Binding-site contacts:
Ligand atom N23 contacts residue ASP209 of chain 1.B at 3.1 Å (salt-bridge).
Ligand atom C24 contacts residue ASP209 of chain 1.B at 3.4 Å.
Ligand atom C25 contacts residue TYR208 of chain 1.B at 3.7 Å (hydrophobic).
Ligand atom F29 contacts residue VAL328 of chain 1.C at 3.4 Å.
Ligand atom C24 contacts residue ARG213 of chain 1.B at 3.7 Å.
Ligand atom N08 contacts residue THR221 of chain 1.B at 3.7 Å.
Ligand atom N08 contacts residue TYR222 of chain 1.B at 3.2 Å (h-bond).
Ligand atom C17 contacts residue TYR208 of chain 1.B at 3.5 Å (hydrophobic).
Ligand atom C15 contacts residue ASN329 of chain 1.C at 3.7 Å.
Ligand atom F29 contacts residue VAL353 of chain 1.C at 3.4 Å.
Ligand atom F27 contacts residue LEU225 of chain 1.B at 3.2 Å.
Ligand atom C02 contacts residue ASP177 of chain 1.B at 3.6 Å.
Ligand atom F16 contacts residue PRO325 of chain 1.C at 3.4 Å.
Ligand atom CL7 contacts residue PRO220 of chain 1.B at 3.5 Å.
Ligand atom C09 contacts residue TYR222 of chain 1.B at 3.6 Å (hydrophobic).
Ligand atom N13 contacts residue PRO325 of chain 1.C at 3.5 Å.
Ligand atom N10 contacts residue PRO325 of chain 1.C at 3.5 Å.
Ligand atom F27 contacts residue ASN204 of chain 1.B at 3.4 Å.
Ligand atom C11 contacts residue LEU248 of chain 1.C at 3.6 Å (hydrophobic).
Ligand atom C11 contacts residue TYR222 of chain 1.B at 3.5 Å (hydrophobic).
Ligand atom N08 contacts residue PRO325 of chain 1.C at 3.7 Å.
Ligand atom N13 contacts residue TYR222 of chain 1.B at 3.5 Å.
Ligand atom N12 contacts residue TYR222 of chain 1.B at 3.6 Å.
Ligand atom CL7 contacts residue TYR222 of chain 1.B at 3.7 Å.
Ligand atom F31 contacts residue ASN329 of chain 1.C at 3.2 Å.
Ligand atom CL7 contacts residue THR221 of chain 1.B at 3.4 Å.
Ligand atom F30 contacts residue ILE355 of chain 1.C at 3.7 Å.
Ligand atom C21 contacts residue TYR208 of chain 1.B at 3.7 Å (hydrophobic).
Ligand atom F27 contacts residue TYR222 of chain 1.B at 3.1 Å.
Ligand atom O19 contacts residue TYR208 of chain 1.B at 3.5 Å.
Ligand atom F16 contacts residue ASN329 of chain 1.C at 3.3 Å.
Ligand atom C25 contacts residue ASN204 of chain 1.B at 3.7 Å.
Ligand atom C20 contacts residue TYR208 of chain 1.B at 3.4 Å (hydrophobic).
Ligand atom C18 contacts residue TYR208 of chain 1.B at 3.5 Å (hydrophobic).
Ligand atom N12 contacts residue LEU248 of chain 1.C at 3.2 Å.
Ligand atom F30 contacts residue PRO325 of chain 1.C at 3.2 Å.
Ligand atom N10 contacts residue TYR222 of chain 1.B at 3.4 Å.
Ligand atom C09 contacts residue PRO325 of chain 1.C at 3.5 Å (hydrophobic).
Ligand atom C17 contacts residue ASN329 of chain 1.C at 3.2 Å.
Ligand atom C21 contacts residue ASP209 of chain 1.B at 3.5 Å.

Sequence of chain 1.C:
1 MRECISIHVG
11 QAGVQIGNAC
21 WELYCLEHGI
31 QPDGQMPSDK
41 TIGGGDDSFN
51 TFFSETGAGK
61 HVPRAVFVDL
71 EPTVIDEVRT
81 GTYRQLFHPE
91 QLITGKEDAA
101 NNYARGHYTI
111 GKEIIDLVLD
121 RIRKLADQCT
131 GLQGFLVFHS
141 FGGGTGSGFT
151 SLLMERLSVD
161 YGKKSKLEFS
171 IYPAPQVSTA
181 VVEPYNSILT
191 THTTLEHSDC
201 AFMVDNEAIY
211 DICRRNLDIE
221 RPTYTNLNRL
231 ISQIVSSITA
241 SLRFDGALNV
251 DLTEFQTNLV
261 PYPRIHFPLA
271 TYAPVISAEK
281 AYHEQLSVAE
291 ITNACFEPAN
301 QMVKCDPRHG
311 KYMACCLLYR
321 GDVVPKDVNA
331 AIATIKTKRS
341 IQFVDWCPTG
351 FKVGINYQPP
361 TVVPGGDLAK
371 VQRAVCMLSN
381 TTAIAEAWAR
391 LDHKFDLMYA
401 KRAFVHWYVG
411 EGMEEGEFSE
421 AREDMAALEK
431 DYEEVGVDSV

The protein below binds the small molecule below.
Small molecule (SMILES): CNCCCOc1cc(F)c(-c2c(Cl)nc3ncnn3c2N[C@@H](C)C(F)(F)F)c(F)c1

Sequence of chain 1.B:
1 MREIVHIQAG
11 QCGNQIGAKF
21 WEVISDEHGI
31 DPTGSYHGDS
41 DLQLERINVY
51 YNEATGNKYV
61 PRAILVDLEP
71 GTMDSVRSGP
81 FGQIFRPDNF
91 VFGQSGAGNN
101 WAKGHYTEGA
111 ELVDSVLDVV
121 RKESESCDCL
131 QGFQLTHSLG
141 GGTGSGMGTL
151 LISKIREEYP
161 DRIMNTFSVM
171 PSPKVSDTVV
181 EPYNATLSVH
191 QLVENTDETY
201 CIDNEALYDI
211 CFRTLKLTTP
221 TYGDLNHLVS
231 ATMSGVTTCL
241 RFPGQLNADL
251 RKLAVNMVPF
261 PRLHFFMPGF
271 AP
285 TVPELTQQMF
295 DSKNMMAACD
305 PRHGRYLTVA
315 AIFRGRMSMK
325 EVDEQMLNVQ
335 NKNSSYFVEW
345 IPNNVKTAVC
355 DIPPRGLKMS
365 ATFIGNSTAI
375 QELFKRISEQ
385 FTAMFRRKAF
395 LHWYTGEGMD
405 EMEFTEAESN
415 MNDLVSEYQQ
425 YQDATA